The small molecule below binds the protein below.
Small molecule (SMILES): CC(=O)N[C@@H]1[C@@H](O)[C@H](O)[C@@H](CO)O[C@H]1O

Sequence of chain 1.C:
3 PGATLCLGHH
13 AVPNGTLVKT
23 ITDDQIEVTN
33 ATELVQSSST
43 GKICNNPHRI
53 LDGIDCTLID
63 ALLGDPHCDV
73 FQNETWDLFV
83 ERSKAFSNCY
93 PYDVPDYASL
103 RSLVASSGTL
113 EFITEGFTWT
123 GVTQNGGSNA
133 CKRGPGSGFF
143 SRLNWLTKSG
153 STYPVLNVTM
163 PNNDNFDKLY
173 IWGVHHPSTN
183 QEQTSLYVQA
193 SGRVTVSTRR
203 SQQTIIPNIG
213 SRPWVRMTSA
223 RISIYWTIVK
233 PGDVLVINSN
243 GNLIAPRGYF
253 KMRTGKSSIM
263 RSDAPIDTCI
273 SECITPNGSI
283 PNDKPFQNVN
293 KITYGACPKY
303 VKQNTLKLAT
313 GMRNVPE

Binding-site contacts:
Ligand atom C1 contacts residue ASN75 of chain 1.C at 1.4 Å.
Ligand atom C8 contacts residue ARG144 of chain 1.C at 4.4 Å.
Ligand atom N2 contacts residue ASN75 of chain 1.C at 2.9 Å (h-bond).
Ligand atom C8 contacts residue ASN75 of chain 1.C at 4.3 Å.
Ligand atom C2 contacts residue PHE114 of chain 1.C at 4.5 Å (hydrophobic).
Ligand atom C4 contacts residue ASN75 of chain 1.C at 4.2 Å.
Ligand atom C7 contacts residue ASN75 of chain 1.C at 3.2 Å.
Ligand atom C1 contacts residue PHE114 of chain 1.C at 3.8 Å (hydrophobic).
Ligand atom O7 contacts residue ASN75 of chain 1.C at 3.2 Å (h-bond).
Ligand atom C8 contacts residue GLN74 of chain 1.C at 3.1 Å.
Ligand atom C3 contacts residue PHE114 of chain 1.C at 4.3 Å (hydrophobic).
Ligand atom C5 contacts residue ASN75 of chain 1.C at 3.7 Å.
Ligand atom O5 contacts residue PHE114 of chain 1.C at 4.4 Å.
Ligand atom C3 contacts residue ASN75 of chain 1.C at 3.7 Å.
Ligand atom C2 contacts residue ASN75 of chain 1.C at 2.4 Å.
Ligand atom O5 contacts residue ASN75 of chain 1.C at 2.3 Å (h-bond).